Sequence of chain 1.C:
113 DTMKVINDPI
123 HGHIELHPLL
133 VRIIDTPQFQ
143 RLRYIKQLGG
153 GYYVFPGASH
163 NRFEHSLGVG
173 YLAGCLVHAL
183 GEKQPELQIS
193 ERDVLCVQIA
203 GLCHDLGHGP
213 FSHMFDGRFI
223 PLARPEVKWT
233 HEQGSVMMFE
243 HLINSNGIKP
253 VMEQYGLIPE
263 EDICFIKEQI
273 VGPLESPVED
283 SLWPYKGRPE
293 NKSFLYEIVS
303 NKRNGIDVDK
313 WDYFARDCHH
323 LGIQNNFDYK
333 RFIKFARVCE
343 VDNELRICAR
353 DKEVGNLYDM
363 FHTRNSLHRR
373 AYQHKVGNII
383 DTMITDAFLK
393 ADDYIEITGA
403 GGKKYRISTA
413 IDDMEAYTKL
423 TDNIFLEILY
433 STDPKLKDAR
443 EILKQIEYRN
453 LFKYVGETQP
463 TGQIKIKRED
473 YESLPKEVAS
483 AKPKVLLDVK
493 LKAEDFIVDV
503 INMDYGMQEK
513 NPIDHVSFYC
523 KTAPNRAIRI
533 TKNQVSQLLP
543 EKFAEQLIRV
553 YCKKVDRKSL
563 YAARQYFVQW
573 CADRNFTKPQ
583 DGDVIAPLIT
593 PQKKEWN

Binding-site contacts:
Ligand atom O4' contacts residue ASN119 of chain 1.C at 3.3 Å.
Ligand atom O3A contacts residue T8T1 of chain 1.O at 3.1 Å (h-bond).
Ligand atom O1G contacts residue ARG352 of chain 1.A at 2.8 Å (salt-bridge).
Ligand atom O3' contacts residue ASN119 of chain 1.C at 2.6 Å (h-bond).
Ligand atom C2 contacts residue ASN119 of chain 1.C at 2.9 Å.
Ligand atom C3' contacts residue ASN119 of chain 1.C at 3.6 Å.
Ligand atom PB contacts residue T8T1 of chain 1.O at 3.4 Å.
Ligand atom C2' contacts residue VAL156 of chain 1.D at 3.8 Å (hydrophobic).
Ligand atom O2B contacts residue T8T1 of chain 1.O at 2.6 Å (h-bond).
Ligand atom C2' contacts residue PHE157 of chain 1.D at 3.7 Å (hydrophobic).
Ligand atom C5' contacts residue T8T1 of chain 1.O at 3.7 Å.
Ligand atom C4 contacts residue ASN119 of chain 1.C at 3.7 Å.
Ligand atom O3G contacts residue LYS377 of chain 1.D at 3.5 Å (salt-bridge).
Ligand atom C1' contacts residue ASN119 of chain 1.C at 3.3 Å.
Ligand atom O2A contacts residue LYS354 of chain 1.A at 1.9 Å (salt-bridge).
Ligand atom O2G contacts residue LYS523 of chain 1.A at 3.6 Å (salt-bridge).
Ligand atom O2G contacts residue T8T1 of chain 1.O at 3.5 Å (h-bond).
Ligand atom O3A contacts residue LYS354 of chain 1.A at 3.4 Å (salt-bridge).
Ligand atom S1A contacts residue ARG333 of chain 1.A at 3.5 Å (salt-bridge).
Ligand atom S1A contacts residue PHE337 of chain 1.A at 3.3 Å.
Ligand atom N2 contacts residue ASN119 of chain 1.C at 2.6 Å (h-bond).
Ligand atom N9 contacts residue PHE157 of chain 1.D at 3.7 Å.
Ligand atom O3' contacts residue ILE118 of chain 1.C at 3.5 Å.
Ligand atom N3 contacts residue ASN119 of chain 1.C at 2.5 Å (h-bond).
Ligand atom C1' contacts residue PHE157 of chain 1.D at 3.6 Å (hydrophobic).
Ligand atom O6 contacts residue ASN358 of chain 1.A at 3.7 Å.
Ligand atom O3B contacts residue LYS354 of chain 1.A at 3.1 Å (salt-bridge).
Ligand atom O1B contacts residue T8T1 of chain 1.O at 3.6 Å.
Ligand atom C4' contacts residue VAL117 of chain 1.C at 3.3 Å (hydrophobic).
Ligand atom PA contacts residue LYS354 of chain 1.A at 2.5 Å.
Ligand atom C8 contacts residue HIS376 of chain 1.D at 3.6 Å.
Ligand atom C5' contacts residue VAL117 of chain 1.C at 2.9 Å (hydrophobic).
Ligand atom O2A contacts residue HIS376 of chain 1.D at 3.3 Å (h-bond).
Ligand atom O6 contacts residue ARG372 of chain 1.D at 3.3 Å.
Ligand atom S1A contacts residue LYS354 of chain 1.A at 2.5 Å (salt-bridge).
Ligand atom C4' contacts residue ASN119 of chain 1.C at 3.4 Å.
Ligand atom C3' contacts residue VAL156 of chain 1.D at 3.4 Å (hydrophobic).
Ligand atom O1B contacts residue HIS376 of chain 1.D at 3.5 Å.
Ligand atom O3' contacts residue VAL156 of chain 1.D at 3.0 Å (h-bond).
Ligand atom C4' contacts residue ILE118 of chain 1.C at 3.6 Å (hydrophobic).

A protein and the small-molecule ligand that binds it are described below.
Small molecule (SMILES): Nc1nc(=O)c2ncn([C@H]3C[C@H](O)[C@@H](CO[P](=O)(S)OP(=O)(O)OP(=O)(O)O)O3)c2[nH]1

Sequence of chain 1.A:
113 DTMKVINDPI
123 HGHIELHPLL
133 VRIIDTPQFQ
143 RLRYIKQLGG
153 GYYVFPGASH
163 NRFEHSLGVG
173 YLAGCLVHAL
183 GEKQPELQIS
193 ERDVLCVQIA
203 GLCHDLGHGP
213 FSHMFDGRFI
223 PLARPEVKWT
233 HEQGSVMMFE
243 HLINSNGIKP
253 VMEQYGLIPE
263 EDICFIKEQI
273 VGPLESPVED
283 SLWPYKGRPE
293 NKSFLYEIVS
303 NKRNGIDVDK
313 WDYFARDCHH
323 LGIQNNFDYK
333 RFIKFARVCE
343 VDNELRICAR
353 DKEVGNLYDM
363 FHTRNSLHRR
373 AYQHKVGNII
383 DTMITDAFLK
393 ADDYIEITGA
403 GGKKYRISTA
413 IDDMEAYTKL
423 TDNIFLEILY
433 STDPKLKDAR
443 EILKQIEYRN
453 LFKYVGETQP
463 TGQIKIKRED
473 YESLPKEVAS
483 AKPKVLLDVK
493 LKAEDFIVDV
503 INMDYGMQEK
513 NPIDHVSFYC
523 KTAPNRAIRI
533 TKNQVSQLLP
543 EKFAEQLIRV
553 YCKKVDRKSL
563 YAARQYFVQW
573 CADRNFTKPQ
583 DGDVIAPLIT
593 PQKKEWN

Sequence of chain 1.D:
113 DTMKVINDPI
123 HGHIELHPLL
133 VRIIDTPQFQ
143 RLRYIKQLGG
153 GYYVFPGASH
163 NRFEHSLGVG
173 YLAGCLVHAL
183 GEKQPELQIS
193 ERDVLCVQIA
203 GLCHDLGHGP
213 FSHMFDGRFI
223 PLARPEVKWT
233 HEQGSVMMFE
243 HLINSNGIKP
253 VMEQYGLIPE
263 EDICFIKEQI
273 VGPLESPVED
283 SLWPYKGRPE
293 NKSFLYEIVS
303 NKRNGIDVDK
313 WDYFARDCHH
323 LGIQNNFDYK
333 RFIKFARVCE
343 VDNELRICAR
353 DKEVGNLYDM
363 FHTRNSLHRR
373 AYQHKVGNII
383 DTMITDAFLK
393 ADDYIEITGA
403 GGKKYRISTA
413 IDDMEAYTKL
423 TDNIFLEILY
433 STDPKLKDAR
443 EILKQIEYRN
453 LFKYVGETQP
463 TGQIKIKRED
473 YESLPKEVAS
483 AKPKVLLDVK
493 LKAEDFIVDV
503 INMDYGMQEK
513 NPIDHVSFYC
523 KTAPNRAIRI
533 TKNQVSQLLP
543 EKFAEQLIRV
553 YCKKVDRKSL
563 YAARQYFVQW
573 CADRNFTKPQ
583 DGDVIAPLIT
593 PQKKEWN